Binding-site contacts:
Ligand atom C8 contacts residue ASN282 of chain 1.C at 3.7 Å.
Ligand atom C7 contacts residue ASN282 of chain 1.C at 3.1 Å.
Ligand atom O5 contacts residue ASN282 of chain 1.C at 2.4 Å (h-bond).
Ligand atom C8 contacts residue ASN280 of chain 1.C at 4.0 Å.
Ligand atom C5 contacts residue ASN282 of chain 1.C at 3.8 Å.
Ligand atom C2 contacts residue ASN282 of chain 1.C at 2.5 Å.
Ligand atom O7 contacts residue ASN282 of chain 1.C at 3.0 Å (h-bond).
Ligand atom C1 contacts residue ASN282 of chain 1.C at 1.6 Å.
Ligand atom N2 contacts residue ASN282 of chain 1.C at 2.9 Å (h-bond).
Ligand atom C8 contacts residue GLU281 of chain 1.C at 4.2 Å.
Ligand atom C4 contacts residue ASN282 of chain 1.C at 4.3 Å.
Ligand atom C7 contacts residue ASN280 of chain 1.C at 4.1 Å.
Ligand atom O7 contacts residue ASN280 of chain 1.C at 3.6 Å (h-bond).
Ligand atom C3 contacts residue ASN282 of chain 1.C at 3.9 Å.

Sequence of chain 1.C:
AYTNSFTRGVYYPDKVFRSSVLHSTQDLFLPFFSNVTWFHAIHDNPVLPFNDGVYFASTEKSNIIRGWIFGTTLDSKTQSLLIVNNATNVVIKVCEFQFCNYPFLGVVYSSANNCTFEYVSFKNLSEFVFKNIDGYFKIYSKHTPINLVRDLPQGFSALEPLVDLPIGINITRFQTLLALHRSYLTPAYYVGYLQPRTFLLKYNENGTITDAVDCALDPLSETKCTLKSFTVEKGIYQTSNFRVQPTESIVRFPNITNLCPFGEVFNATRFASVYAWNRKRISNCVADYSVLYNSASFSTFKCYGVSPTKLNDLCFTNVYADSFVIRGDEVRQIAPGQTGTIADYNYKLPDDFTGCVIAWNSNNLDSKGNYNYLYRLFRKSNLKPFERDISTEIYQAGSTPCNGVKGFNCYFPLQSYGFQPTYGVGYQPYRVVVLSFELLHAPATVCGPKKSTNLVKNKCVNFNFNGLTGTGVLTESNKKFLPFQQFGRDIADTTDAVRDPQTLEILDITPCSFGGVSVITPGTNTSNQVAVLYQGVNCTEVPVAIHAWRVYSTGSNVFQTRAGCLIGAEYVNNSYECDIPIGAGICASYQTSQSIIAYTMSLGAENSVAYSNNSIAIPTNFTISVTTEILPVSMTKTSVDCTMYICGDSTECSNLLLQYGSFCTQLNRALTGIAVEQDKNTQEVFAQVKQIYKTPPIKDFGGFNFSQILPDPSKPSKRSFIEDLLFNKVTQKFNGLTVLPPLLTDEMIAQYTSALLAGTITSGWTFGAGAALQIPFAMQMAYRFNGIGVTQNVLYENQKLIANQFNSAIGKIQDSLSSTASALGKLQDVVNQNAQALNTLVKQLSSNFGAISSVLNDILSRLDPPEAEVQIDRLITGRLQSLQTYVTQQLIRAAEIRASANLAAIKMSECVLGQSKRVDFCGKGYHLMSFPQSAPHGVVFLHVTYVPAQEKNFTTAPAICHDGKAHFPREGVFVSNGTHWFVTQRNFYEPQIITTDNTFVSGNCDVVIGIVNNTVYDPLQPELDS

A small-molecule ligand and the protein it binds are described below.
Small molecule (SMILES): CC(=O)N[C@@H]1[C@@H](O)[C@H](O)[C@@H](CO)O[C@H]1O